This small molecule binds to this protein.
Small molecule (SMILES): Cc1cn([C@H]2C[C@H](O[P](=O)(O)OC[C@H]3O[C@@H](n4ccc(N)nc4=O)C[C@@H]3O[P](=O)(O)OC[C@H]3O[C@@H](n4cnc5c(=O)nc(N)[nH]c54)C[C@@H]3O[P](=O)(O)OC[C@H]3O[C@@H](n4cnc5c(=O)nc(N)[nH]c54)C[C@@H]3O)[C@@H](CO[P](=O)(O)O[C@H]3C[C@H](n4cnc5c(=O)nc(N)[nH]c54)O[C@@H]3COP(=O)(O)O)O2)c(=O)[nH]c1=O

Sequence of chain 1.A:
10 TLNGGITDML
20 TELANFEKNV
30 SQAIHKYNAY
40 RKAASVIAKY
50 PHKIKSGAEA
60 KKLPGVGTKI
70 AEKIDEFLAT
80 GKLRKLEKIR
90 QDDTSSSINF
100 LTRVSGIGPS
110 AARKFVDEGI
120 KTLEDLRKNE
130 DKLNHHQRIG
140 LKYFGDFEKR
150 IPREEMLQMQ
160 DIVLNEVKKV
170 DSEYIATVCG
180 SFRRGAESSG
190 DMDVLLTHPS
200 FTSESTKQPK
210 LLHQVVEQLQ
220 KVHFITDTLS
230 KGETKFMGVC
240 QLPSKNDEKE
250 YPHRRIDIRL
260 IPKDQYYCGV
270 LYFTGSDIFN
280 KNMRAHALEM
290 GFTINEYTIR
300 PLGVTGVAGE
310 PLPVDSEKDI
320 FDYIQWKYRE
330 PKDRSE

Binding-site contacts:
Ligand atom C5' contacts residue GLY64 of chain 1.A at 3.4 Å.
Ligand atom C4' contacts residue GLY64 of chain 1.A at 3.4 Å.
Ligand atom OP2 contacts residue GLY66 of chain 1.A at 3.6 Å.
Ligand atom O5' contacts residue GLY66 of chain 1.A at 3.6 Å.
Ligand atom OP1 contacts residue THR67 of chain 1.A at 3.7 Å.
Ligand atom P contacts residue LYS68 of chain 1.A at 3.9 Å.
Ligand atom C3' contacts residue LYS68 of chain 1.A at 3.9 Å.
Ligand atom C5' contacts residue GLY66 of chain 1.A at 3.5 Å.
Ligand atom O3' contacts residue GLY66 of chain 1.A at 3.9 Å.
Ligand atom O3' contacts residue GLY64 of chain 1.A at 3.6 Å.
Ligand atom O4' contacts residue ALA38 of chain 1.A at 3.6 Å.
Ligand atom OP1 contacts residue NA1 of chain 1.I at 3.0 Å (h-bond).
Ligand atom OP2 contacts residue LYS68 of chain 1.A at 3.3 Å.
Ligand atom P contacts residue GLY66 of chain 1.A at 3.8 Å.
Ligand atom P contacts residue VAL65 of chain 1.A at 3.9 Å.
Ligand atom OP1 contacts residue LYS35 of chain 1.A at 3.1 Å (salt-bridge).
Ligand atom OP1 contacts residue LYS68 of chain 1.A at 3.7 Å.
Ligand atom P contacts residue LYS35 of chain 1.A at 3.2 Å.
Ligand atom OP1 contacts residue VAL65 of chain 1.A at 3.3 Å (h-bond).
Ligand atom OP2 contacts residue VAL65 of chain 1.A at 3.8 Å.
Ligand atom P contacts residue ILE69 of chain 1.A at 3.8 Å.
Ligand atom P contacts residue LYS68 of chain 1.A at 3.7 Å.
Ligand atom OP1 contacts residue PRO63 of chain 1.A at 3.8 Å.
Ligand atom O5' contacts residue LYS35 of chain 1.A at 3.7 Å.
Ligand atom OP1 contacts residue LEU62 of chain 1.A at 4.0 Å.
Ligand atom OP2 contacts residue THR67 of chain 1.A at 3.7 Å.
Ligand atom O3' contacts residue LYS68 of chain 1.A at 3.9 Å.
Ligand atom O3' contacts residue ILE69 of chain 1.A at 3.6 Å.
Ligand atom N1 contacts residue HIS34 of chain 1.A at 4.0 Å.
Ligand atom C3' contacts residue GLY66 of chain 1.A at 3.6 Å.
Ligand atom N3 contacts residue ALA38 of chain 1.A at 3.6 Å.
Ligand atom OP1 contacts residue GLY64 of chain 1.A at 3.0 Å (h-bond).
Ligand atom OP1 contacts residue ILE69 of chain 1.A at 3.0 Å (h-bond).
Ligand atom P contacts residue GLY64 of chain 1.A at 3.9 Å.
Ligand atom OP1 contacts residue LYS68 of chain 1.A at 3.6 Å (salt-bridge).
Ligand atom C5' contacts residue TYR39 of chain 1.A at 3.6 Å (hydrophobic).
Ligand atom OP2 contacts residue LYS68 of chain 1.A at 3.1 Å (salt-bridge).
Ligand atom OP3 contacts residue LYS35 of chain 1.A at 2.4 Å (salt-bridge).
Ligand atom O3' contacts residue VAL65 of chain 1.A at 4.0 Å.
Ligand atom OP1 contacts residue GLY66 of chain 1.A at 2.9 Å (h-bond).